Sequence of chain 1.A:
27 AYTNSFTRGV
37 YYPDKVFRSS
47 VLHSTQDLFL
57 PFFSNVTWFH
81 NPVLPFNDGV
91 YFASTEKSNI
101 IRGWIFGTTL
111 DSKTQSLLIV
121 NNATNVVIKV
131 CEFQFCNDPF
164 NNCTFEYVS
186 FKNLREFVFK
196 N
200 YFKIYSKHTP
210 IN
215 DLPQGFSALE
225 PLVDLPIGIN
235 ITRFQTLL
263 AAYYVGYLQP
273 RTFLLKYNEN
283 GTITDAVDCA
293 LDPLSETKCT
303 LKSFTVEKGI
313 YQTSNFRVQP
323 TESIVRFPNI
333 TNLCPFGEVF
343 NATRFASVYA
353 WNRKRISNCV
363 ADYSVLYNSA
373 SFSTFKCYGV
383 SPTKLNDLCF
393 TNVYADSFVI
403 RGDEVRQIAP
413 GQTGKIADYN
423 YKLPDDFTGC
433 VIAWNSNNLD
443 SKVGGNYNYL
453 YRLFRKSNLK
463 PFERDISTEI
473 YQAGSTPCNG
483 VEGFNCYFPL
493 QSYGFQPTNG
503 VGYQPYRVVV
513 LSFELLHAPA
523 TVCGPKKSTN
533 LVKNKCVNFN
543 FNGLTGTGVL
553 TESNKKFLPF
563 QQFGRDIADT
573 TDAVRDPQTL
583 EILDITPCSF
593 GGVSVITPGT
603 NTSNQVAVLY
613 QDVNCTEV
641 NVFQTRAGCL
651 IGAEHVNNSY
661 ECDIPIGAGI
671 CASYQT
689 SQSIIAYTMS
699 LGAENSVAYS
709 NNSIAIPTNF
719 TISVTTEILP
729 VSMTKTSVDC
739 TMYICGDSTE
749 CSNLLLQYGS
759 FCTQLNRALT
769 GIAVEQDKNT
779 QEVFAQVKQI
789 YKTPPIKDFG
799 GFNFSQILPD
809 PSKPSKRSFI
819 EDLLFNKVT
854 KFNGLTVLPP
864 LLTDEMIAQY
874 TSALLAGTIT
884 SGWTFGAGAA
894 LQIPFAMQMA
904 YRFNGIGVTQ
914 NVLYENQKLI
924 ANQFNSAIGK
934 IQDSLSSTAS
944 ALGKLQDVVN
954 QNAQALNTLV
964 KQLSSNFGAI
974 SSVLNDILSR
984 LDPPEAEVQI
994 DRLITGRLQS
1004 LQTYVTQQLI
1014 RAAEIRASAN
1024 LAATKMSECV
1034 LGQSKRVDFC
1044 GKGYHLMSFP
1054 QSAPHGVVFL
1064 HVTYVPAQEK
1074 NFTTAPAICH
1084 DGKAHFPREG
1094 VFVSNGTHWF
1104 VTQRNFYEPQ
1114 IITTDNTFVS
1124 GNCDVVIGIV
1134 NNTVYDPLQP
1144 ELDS

Binding-site contacts:
Ligand atom C4 contacts residue ASN709 of chain 1.A at 4.2 Å.
Ligand atom O7 contacts residue ASN709 of chain 1.A at 3.0 Å (h-bond).
Ligand atom N2 contacts residue ASN709 of chain 1.A at 2.8 Å (h-bond).
Ligand atom C8 contacts residue ILE1130 of chain 1.A at 4.1 Å (hydrophobic).
Ligand atom C1 contacts residue ASN709 of chain 1.A at 1.4 Å.
Ligand atom C7 contacts residue ASN709 of chain 1.A at 3.1 Å.
Ligand atom O5 contacts residue ASN709 of chain 1.A at 2.4 Å (h-bond).
Ligand atom C1 contacts residue ASP796 of chain 1.C at 4.3 Å.
Ligand atom C2 contacts residue ASN709 of chain 1.A at 2.4 Å.
Ligand atom O5 contacts residue ASP796 of chain 1.C at 4.0 Å.
Ligand atom C5 contacts residue ASN709 of chain 1.A at 3.7 Å.
Ligand atom C8 contacts residue ASN709 of chain 1.A at 4.2 Å.
Ligand atom C3 contacts residue ASN709 of chain 1.A at 3.8 Å.
Ligand atom C8 contacts residue GLY1131 of chain 1.A at 3.5 Å.

Sequence of chain 1.C:
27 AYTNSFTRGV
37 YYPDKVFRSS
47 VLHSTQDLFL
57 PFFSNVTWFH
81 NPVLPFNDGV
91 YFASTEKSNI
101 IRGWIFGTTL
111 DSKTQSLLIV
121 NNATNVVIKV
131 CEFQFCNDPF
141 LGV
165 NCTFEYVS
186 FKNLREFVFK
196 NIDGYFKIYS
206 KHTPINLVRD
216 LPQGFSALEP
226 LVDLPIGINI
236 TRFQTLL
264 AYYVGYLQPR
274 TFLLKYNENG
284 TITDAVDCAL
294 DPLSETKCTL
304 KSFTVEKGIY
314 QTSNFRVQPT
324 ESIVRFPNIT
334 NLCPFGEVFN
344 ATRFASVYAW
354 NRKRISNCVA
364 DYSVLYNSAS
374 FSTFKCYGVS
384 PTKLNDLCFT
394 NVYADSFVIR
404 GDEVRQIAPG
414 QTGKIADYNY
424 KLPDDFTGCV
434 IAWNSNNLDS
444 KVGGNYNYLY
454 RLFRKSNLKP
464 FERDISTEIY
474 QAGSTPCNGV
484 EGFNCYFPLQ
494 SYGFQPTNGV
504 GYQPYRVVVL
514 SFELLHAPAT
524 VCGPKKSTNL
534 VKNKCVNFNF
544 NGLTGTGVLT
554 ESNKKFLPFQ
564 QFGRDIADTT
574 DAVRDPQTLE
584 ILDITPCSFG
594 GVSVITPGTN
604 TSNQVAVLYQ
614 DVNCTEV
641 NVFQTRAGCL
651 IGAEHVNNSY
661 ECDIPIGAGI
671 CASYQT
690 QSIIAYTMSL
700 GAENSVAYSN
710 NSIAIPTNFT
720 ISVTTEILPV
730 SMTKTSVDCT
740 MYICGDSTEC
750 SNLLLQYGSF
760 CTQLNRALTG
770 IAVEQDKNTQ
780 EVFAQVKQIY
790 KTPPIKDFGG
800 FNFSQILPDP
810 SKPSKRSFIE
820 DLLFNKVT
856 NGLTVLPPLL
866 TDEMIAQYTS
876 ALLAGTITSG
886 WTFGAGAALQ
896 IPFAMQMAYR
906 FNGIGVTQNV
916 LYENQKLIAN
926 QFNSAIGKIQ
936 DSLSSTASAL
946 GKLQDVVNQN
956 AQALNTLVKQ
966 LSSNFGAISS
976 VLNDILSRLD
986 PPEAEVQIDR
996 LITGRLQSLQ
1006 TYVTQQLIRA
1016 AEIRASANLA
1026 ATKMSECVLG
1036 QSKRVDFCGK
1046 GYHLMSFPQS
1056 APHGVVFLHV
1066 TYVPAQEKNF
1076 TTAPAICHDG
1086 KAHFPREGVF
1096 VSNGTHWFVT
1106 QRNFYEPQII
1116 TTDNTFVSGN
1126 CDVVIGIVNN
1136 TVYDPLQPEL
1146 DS

A small-molecule ligand and the protein it binds are described below.
Small molecule (SMILES): CC(=O)N[C@@H]1[C@@H](O)[C@H](O)[C@@H](CO)O[C@H]1O